The protein below binds the small molecule below.
Small molecule (SMILES): CNC(=O)[C@H](Cc1ccccc1)NC(=O)[C@H](CCC(=O)O)NC(=O)[C@H](Cc1ccc(O)cc1)NC(=O)[C@H](CC(=O)O)NC(=O)[C@H](CCC(=O)O)NC(=O)[C@H](Cc1ccccc1)NC(=O)[C@@H](N)CC(=O)O

Sequence of chain 1.A:
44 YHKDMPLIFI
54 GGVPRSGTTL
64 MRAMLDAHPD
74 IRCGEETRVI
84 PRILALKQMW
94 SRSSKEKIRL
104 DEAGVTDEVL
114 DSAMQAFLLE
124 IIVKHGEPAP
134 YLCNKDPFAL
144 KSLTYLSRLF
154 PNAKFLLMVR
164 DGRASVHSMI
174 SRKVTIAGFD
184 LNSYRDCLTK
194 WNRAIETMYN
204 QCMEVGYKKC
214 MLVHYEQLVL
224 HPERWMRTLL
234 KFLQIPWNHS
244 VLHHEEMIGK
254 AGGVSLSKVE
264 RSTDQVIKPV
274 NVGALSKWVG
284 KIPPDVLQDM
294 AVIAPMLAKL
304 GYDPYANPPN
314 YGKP

Binding-site contacts:
Ligand atom OE2 contacts residue ARG85 of chain 1.B at 3.3 Å (salt-bridge).
Ligand atom CB contacts residue GLU99 of chain 1.A at 3.4 Å.
Ligand atom CD2 contacts residue PRO57 of chain 1.B at 3.6 Å (hydrophobic).
Ligand atom OE2 contacts residue ALA180 of chain 1.B at 3.0 Å.
Ligand atom O contacts residue ALA180 of chain 1.B at 2.9 Å (h-bond).
Ligand atom CZ contacts residue TRP93 of chain 1.A at 3.6 Å (hydrophobic).
Ligand atom CD1 contacts residue LYS144 of chain 1.B at 3.7 Å.
Ligand atom OE1 contacts residue THR178 of chain 1.B at 3.5 Å.
Ligand atom N contacts residue LYS144 of chain 1.B at 3.1 Å (salt-bridge).
Ligand atom CD contacts residue ALA180 of chain 1.B at 3.6 Å (hydrophobic).
Ligand atom CA contacts residue THR178 of chain 1.B at 3.5 Å.
Ligand atom CA contacts residue LYS144 of chain 1.B at 3.4 Å.
Ligand atom N contacts residue THR178 of chain 1.B at 3.1 Å (h-bond).
Ligand atom OH contacts residue GLU79 of chain 1.B at 2.6 Å (salt-bridge).
Ligand atom CB contacts residue THR178 of chain 1.B at 3.2 Å.
Ligand atom CD2 contacts residue ARG85 of chain 1.B at 3.5 Å.
Ligand atom OD2 contacts residue VAL177 of chain 1.B at 3.4 Å.
Ligand atom CE1 contacts residue ALA197 of chain 1.B at 3.5 Å (hydrophobic).
Ligand atom O contacts residue ARG81 of chain 1.B at 3.1 Å (salt-bridge).
Ligand atom CE1 contacts residue PRO140 of chain 1.B at 3.7 Å (hydrophobic).
Ligand atom CB contacts residue THR178 of chain 1.B at 3.4 Å.
Ligand atom O contacts residue ILE179 of chain 1.B at 3.3 Å.
Ligand atom OD2 contacts residue ARG264 of chain 1.B at 3.1 Å (salt-bridge).
Ligand atom CA contacts residue ALA180 of chain 1.B at 3.6 Å (hydrophobic).
Ligand atom N contacts residue THR178 of chain 1.B at 3.0 Å (h-bond).
Ligand atom CG contacts residue PRO57 of chain 1.B at 3.6 Å (hydrophobic).
Ligand atom CA contacts residue THR178 of chain 1.B at 3.5 Å.
Ligand atom OD1 contacts residue ARG102 of chain 1.A at 2.8 Å (salt-bridge).
Ligand atom OE1 contacts residue ARG85 of chain 1.B at 3.0 Å (salt-bridge).
Ligand atom O contacts residue ALA180 of chain 1.B at 3.3 Å (h-bond).
Ligand atom O contacts residue PHE141 of chain 1.B at 3.2 Å.
Ligand atom OD1 contacts residue SER96 of chain 1.A at 3.3 Å (h-bond).
Ligand atom CB contacts residue ALA180 of chain 1.B at 3.3 Å (hydrophobic).
Ligand atom OD2 contacts residue THR178 of chain 1.B at 3.0 Å (h-bond).
Ligand atom CE1 contacts residue GLU79 of chain 1.B at 3.4 Å.
Ligand atom CZ contacts residue GLU79 of chain 1.B at 3.4 Å.
Ligand atom CG contacts residue THR178 of chain 1.B at 3.7 Å.
Ligand atom N contacts residue ALA180 of chain 1.B at 3.1 Å (h-bond).
Ligand atom O contacts residue ARG81 of chain 1.B at 3.0 Å (salt-bridge).
Ligand atom CD contacts residue ARG85 of chain 1.B at 3.5 Å.

Sequence of chain 1.B:
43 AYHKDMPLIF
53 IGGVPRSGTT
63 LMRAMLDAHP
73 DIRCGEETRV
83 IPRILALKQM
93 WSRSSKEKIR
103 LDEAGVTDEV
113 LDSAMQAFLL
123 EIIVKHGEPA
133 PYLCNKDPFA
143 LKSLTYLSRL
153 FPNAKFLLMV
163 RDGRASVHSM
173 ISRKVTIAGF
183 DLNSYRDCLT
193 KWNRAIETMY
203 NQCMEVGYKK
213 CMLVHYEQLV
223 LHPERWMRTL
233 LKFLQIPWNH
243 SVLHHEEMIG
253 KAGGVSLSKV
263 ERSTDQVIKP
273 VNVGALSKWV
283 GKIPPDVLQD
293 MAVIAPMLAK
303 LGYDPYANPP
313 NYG